Sequence of chain 1.U:
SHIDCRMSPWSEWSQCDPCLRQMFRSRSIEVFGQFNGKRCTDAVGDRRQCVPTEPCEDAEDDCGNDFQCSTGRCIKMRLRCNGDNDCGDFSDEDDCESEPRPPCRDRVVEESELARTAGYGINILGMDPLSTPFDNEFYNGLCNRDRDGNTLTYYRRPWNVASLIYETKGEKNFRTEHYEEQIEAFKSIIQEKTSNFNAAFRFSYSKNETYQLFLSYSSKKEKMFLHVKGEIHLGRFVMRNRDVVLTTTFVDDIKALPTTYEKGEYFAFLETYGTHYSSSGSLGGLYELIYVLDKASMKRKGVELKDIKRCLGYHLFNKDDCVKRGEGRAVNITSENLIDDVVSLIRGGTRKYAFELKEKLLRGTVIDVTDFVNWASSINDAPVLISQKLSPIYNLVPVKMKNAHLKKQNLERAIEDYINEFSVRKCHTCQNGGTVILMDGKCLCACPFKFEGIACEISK

Binding-site contacts:
Ligand atom N2 contacts residue THR497 of chain 1.U at 2.8 Å (h-bond).
Ligand atom C1 contacts residue GLY495 of chain 1.U at 4.5 Å.
Ligand atom O3 contacts residue GLY495 of chain 1.U at 4.5 Å.
Ligand atom O5 contacts residue THR497 of chain 1.U at 2.4 Å (h-bond).
Ligand atom O5 contacts residue ALA508 of chain 1.U at 4.2 Å.
Ligand atom C5 contacts residue THR497 of chain 1.U at 3.7 Å.
Ligand atom C3 contacts residue THR497 of chain 1.U at 3.7 Å.
Ligand atom O7 contacts residue THR497 of chain 1.U at 3.8 Å.
Ligand atom C6 contacts residue ALA508 of chain 1.U at 4.2 Å (hydrophobic).
Ligand atom C4 contacts residue THR497 of chain 1.U at 4.2 Å.
Ligand atom C7 contacts residue THR497 of chain 1.U at 3.5 Å.
Ligand atom C1 contacts residue THR497 of chain 1.U at 1.4 Å.
Ligand atom N2 contacts residue GLY495 of chain 1.U at 4.4 Å.
Ligand atom C2 contacts residue GLY495 of chain 1.U at 3.8 Å.
Ligand atom C2 contacts residue THR497 of chain 1.U at 2.3 Å.

A small-molecule ligand and the protein it binds are described below.
Small molecule (SMILES): CC(=O)N[C@@H]1[C@@H](O)[C@H](O)[C@@H](CO)O[C@H]1O